Binding-site contacts:
Ligand atom O7 contacts residue ASN154 of chain 23.B at 3.3 Å (h-bond).
Ligand atom C7 contacts residue ASN154 of chain 23.B at 3.3 Å.
Ligand atom C1 contacts residue ASN154 of chain 23.B at 1.4 Å.
Ligand atom C5 contacts residue ASN154 of chain 23.B at 3.7 Å.
Ligand atom C6 contacts residue HIS104 of chain 23.A at 3.2 Å.
Ligand atom O5 contacts residue ASN154 of chain 23.B at 2.4 Å (h-bond).
Ligand atom C8 contacts residue ASN154 of chain 23.B at 3.4 Å.
Ligand atom C2 contacts residue ASN154 of chain 23.B at 2.4 Å.
Ligand atom C3 contacts residue ASN154 of chain 23.B at 3.8 Å.
Ligand atom O5 contacts residue HIS104 of chain 23.A at 3.0 Å (h-bond).
Ligand atom C1 contacts residue HIS104 of chain 23.A at 3.2 Å.
Ligand atom C8 contacts residue HIS104 of chain 23.A at 4.0 Å.
Ligand atom C4 contacts residue HIS104 of chain 23.A at 4.4 Å.
Ligand atom N2 contacts residue ASN154 of chain 23.B at 2.9 Å (h-bond).
Ligand atom C5 contacts residue HIS104 of chain 23.A at 3.1 Å.
Ligand atom C4 contacts residue ASN154 of chain 23.B at 4.2 Å.

This protein binds this small molecule.
Small molecule (SMILES): CC(=O)N[C@H]1[C@H](O[C@H]2[C@H](O)[C@@H](NC(C)=O)CO[C@@H]2CO[C@@H]2O[C@@H](C)[C@@H](O)[C@@H](O)[C@@H]2O)O[C@H](CO)[C@@H](O)[C@@H]1O

Sequence of chain 23.A:
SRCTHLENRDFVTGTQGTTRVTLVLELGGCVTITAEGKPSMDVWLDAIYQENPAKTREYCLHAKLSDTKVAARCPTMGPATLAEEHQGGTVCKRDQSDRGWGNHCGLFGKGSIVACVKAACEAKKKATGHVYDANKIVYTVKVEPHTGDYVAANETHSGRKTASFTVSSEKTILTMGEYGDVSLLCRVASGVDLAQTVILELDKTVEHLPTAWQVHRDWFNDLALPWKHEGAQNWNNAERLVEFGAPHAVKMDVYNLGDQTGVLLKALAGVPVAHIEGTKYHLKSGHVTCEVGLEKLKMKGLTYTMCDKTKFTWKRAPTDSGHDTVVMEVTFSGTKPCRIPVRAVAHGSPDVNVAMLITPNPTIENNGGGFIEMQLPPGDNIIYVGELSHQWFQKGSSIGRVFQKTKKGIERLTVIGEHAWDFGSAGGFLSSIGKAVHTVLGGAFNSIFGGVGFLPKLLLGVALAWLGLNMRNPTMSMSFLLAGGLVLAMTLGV

Sequence of chain 23.B:
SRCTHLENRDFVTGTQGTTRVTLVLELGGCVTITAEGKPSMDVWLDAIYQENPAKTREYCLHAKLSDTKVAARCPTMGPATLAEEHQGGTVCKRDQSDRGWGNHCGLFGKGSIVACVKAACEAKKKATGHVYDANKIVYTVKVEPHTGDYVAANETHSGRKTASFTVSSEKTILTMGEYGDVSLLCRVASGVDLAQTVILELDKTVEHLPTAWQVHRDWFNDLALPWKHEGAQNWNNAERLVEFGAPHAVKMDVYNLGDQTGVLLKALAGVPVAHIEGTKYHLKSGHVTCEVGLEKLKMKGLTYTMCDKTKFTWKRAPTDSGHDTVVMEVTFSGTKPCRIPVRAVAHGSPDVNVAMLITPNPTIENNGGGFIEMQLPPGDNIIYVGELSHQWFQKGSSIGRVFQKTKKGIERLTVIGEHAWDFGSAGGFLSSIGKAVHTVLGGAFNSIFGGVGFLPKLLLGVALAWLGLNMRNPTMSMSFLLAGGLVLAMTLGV